A small-molecule ligand and the protein it binds are described below.
Small molecule (SMILES): N#C[Fe](=C=O)C#N

Binding-site contacts:
Ligand atom C2 contacts residue ARG476 of chain 1.B at 3.6 Å.
Ligand atom O3 contacts residue PRO498 of chain 1.B at 3.3 Å.
Ligand atom C1 contacts residue CYS546 of chain 1.B at 2.9 Å (hydrophobic).
Ligand atom N2 contacts residue ARG476 of chain 1.B at 2.8 Å (salt-bridge).
Ligand atom FE contacts residue CYS546 of chain 1.B at 2.4 Å.
Ligand atom C2 contacts residue ALA474 of chain 1.B at 3.8 Å (hydrophobic).
Ligand atom C3 contacts residue CYS546 of chain 1.B at 3.0 Å (hydrophobic).
Ligand atom C1 contacts residue VAL497 of chain 1.B at 3.8 Å (hydrophobic).
Ligand atom C3 contacts residue HIS79 of chain 1.B at 3.6 Å.
Ligand atom C3 contacts residue VAL497 of chain 1.B at 3.5 Å (hydrophobic).
Ligand atom N1 contacts residue ARG476 of chain 1.B at 3.8 Å.
Ligand atom O3 contacts residue CYS546 of chain 1.B at 3.7 Å.
Ligand atom C3 contacts residue PRO498 of chain 1.B at 3.6 Å (hydrophobic).
Ligand atom N1 contacts residue CYS543 of chain 1.B at 3.8 Å.
Ligand atom C1 contacts residue NI1 of chain 1.L at 3.8 Å.
Ligand atom N2 contacts residue ALA474 of chain 1.B at 3.4 Å.
Ligand atom C2 contacts residue CYS75 of chain 1.B at 2.9 Å (hydrophobic).
Ligand atom C1 contacts residue PRO498 of chain 1.B at 3.6 Å (hydrophobic).
Ligand atom FE contacts residue CYS75 of chain 1.B at 2.2 Å.
Ligand atom N2 contacts residue CYS75 of chain 1.B at 3.4 Å.
Ligand atom C1 contacts residue ARG476 of chain 1.B at 3.7 Å.
Ligand atom C2 contacts residue NI1 of chain 1.L at 4.1 Å.
Ligand atom C1 contacts residue CYS543 of chain 1.B at 3.9 Å (hydrophobic).
Ligand atom C3 contacts residue VAL78 of chain 1.B at 3.8 Å (hydrophobic).
Ligand atom N1 contacts residue SER499 of chain 1.B at 2.7 Å (h-bond).
Ligand atom N1 contacts residue CYS546 of chain 1.B at 3.3 Å.
Ligand atom C3 contacts residue CYS75 of chain 1.B at 3.1 Å (hydrophobic).
Ligand atom O3 contacts residue ALA474 of chain 1.B at 3.9 Å.
Ligand atom O3 contacts residue VAL78 of chain 1.B at 3.7 Å.
Ligand atom C3 contacts residue ALA474 of chain 1.B at 4.2 Å (hydrophobic).
Ligand atom C1 contacts residue SER499 of chain 1.B at 3.8 Å.
Ligand atom FE contacts residue NI1 of chain 1.L at 2.7 Å.
Ligand atom O3 contacts residue CYS75 of chain 1.B at 4.0 Å.
Ligand atom C1 contacts residue CYS75 of chain 1.B at 4.1 Å (hydrophobic).
Ligand atom N2 contacts residue PRO475 of chain 1.B at 3.3 Å.
Ligand atom O3 contacts residue HIS79 of chain 1.B at 3.5 Å (h-bond).
Ligand atom O3 contacts residue VAL497 of chain 1.B at 3.2 Å.
Ligand atom N1 contacts residue VAL497 of chain 1.B at 3.9 Å.
Ligand atom O3 contacts residue LEU479 of chain 1.B at 3.8 Å.
Ligand atom N1 contacts residue PRO498 of chain 1.B at 3.6 Å.

Sequence of chain 1.B:
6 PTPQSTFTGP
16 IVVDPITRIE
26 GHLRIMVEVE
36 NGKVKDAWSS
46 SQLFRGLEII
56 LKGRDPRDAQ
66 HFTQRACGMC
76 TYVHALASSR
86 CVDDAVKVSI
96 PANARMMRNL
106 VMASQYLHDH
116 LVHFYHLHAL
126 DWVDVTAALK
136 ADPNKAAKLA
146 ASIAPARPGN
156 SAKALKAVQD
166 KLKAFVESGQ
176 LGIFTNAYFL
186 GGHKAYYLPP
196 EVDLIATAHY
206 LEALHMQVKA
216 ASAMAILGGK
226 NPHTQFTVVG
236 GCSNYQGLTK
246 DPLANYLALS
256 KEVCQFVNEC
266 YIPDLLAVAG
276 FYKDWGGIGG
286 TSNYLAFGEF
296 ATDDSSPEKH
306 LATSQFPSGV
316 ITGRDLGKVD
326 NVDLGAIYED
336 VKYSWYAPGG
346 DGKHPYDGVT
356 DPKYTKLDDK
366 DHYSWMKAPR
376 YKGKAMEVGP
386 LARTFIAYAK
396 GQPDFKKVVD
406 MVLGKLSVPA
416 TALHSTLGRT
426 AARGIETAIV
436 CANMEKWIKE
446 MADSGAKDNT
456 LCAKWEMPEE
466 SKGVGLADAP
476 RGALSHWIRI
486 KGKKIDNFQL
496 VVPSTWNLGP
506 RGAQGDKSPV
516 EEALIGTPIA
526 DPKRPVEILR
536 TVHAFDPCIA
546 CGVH